Sequence of chain 1.A:
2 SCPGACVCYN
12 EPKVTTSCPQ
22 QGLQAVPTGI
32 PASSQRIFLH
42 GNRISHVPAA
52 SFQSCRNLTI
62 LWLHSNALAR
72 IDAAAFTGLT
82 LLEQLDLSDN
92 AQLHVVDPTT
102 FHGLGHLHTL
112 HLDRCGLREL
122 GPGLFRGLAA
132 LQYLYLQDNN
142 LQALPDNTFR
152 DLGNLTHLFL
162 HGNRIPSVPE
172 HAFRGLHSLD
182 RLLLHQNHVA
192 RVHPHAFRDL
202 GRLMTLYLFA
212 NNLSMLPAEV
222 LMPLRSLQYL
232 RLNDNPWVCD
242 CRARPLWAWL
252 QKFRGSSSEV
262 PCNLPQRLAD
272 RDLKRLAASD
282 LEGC

This protein binds this small molecule.
Small molecule (SMILES): CC(=O)N[C@@H]1[C@@H](O)[C@H](O)[C@@H](CO)O[C@H]1O

Binding-site contacts:
Ligand atom N2 contacts residue ALA130 of chain 1.A at 4.2 Å.
Ligand atom N2 contacts residue ASN155 of chain 1.A at 2.9 Å (h-bond).
Ligand atom O5 contacts residue ASN155 of chain 1.A at 2.3 Å (h-bond).
Ligand atom C2 contacts residue ASN155 of chain 1.A at 2.4 Å.
Ligand atom C4 contacts residue ASN155 of chain 1.A at 4.1 Å.
Ligand atom C7 contacts residue ASN155 of chain 1.A at 3.7 Å.
Ligand atom C3 contacts residue ASN155 of chain 1.A at 3.8 Å.
Ligand atom C8 contacts residue ALA131 of chain 1.A at 3.4 Å (hydrophobic).
Ligand atom C8 contacts residue ASN155 of chain 1.A at 4.0 Å.
Ligand atom O7 contacts residue ALA130 of chain 1.A at 3.9 Å.
Ligand atom C8 contacts residue HIS109 of chain 1.A at 4.5 Å.
Ligand atom C1 contacts residue ASN155 of chain 1.A at 1.4 Å.
Ligand atom C5 contacts residue ASN155 of chain 1.A at 3.6 Å.
Ligand atom C7 contacts residue ALA130 of chain 1.A at 4.0 Å (hydrophobic).
Ligand atom O7 contacts residue ALA131 of chain 1.A at 4.0 Å.
Ligand atom C7 contacts residue ALA131 of chain 1.A at 3.9 Å (hydrophobic).